This protein binds this small molecule.
Small molecule (SMILES): CC(=O)N[C@@H]1[C@@H](O)[C@H](O)[C@@H](CO)O[C@H]1O

Sequence of chain 1.D:
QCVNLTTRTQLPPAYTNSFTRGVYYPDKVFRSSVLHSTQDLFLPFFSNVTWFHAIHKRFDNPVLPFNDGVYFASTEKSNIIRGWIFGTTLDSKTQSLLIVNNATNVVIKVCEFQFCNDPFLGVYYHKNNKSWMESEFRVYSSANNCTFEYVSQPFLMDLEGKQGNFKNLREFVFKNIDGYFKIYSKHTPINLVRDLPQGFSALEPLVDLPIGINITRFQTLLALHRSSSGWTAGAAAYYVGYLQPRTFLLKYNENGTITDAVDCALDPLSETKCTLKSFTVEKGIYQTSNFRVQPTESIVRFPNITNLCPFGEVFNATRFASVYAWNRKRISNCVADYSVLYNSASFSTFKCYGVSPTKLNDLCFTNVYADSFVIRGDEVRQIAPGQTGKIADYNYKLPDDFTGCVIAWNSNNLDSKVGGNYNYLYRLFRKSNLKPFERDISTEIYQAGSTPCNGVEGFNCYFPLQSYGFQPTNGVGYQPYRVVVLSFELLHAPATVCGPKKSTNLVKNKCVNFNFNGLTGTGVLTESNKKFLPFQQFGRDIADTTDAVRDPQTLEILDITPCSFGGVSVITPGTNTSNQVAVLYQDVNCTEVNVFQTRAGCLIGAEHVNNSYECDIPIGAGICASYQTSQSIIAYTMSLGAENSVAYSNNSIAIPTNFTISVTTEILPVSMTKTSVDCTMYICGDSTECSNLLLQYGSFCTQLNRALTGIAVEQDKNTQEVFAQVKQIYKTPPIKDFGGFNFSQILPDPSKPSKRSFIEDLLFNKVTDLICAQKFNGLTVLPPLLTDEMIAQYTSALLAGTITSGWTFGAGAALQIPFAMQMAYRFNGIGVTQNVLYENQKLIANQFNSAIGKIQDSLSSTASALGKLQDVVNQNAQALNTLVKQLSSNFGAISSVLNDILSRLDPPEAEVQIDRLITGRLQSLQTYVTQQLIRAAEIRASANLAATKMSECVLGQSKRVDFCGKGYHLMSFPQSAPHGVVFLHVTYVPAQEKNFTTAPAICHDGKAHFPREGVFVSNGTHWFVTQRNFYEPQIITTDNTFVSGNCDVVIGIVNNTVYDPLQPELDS

Binding-site contacts:
Ligand atom C1 contacts residue ASN343 of chain 1.D at 1.4 Å.
Ligand atom C7 contacts residue ASN343 of chain 1.D at 3.2 Å.
Ligand atom O7 contacts residue ASN343 of chain 1.D at 3.8 Å.
Ligand atom O4 contacts residue SER371 of chain 1.D at 3.1 Å (h-bond).
Ligand atom C2 contacts residue ASN343 of chain 1.D at 2.4 Å.
Ligand atom C5 contacts residue SER371 of chain 1.D at 4.2 Å.
Ligand atom C8 contacts residue ASN343 of chain 1.D at 3.5 Å.
Ligand atom O3 contacts residue VAL367 of chain 1.D at 3.9 Å.
Ligand atom C6 contacts residue SER371 of chain 1.D at 4.4 Å.
Ligand atom C4 contacts residue SER371 of chain 1.D at 4.2 Å.
Ligand atom O6 contacts residue SER371 of chain 1.D at 4.0 Å.
Ligand atom O7 contacts residue PHE342 of chain 1.D at 4.0 Å.
Ligand atom C5 contacts residue ASN343 of chain 1.D at 3.6 Å.
Ligand atom N2 contacts residue ASN343 of chain 1.D at 2.9 Å (h-bond).
Ligand atom O7 contacts residue PHE338 of chain 1.D at 3.4 Å.
Ligand atom C4 contacts residue ASN343 of chain 1.D at 4.1 Å.
Ligand atom O5 contacts residue ASN343 of chain 1.D at 2.3 Å (h-bond).
Ligand atom C3 contacts residue ASN343 of chain 1.D at 3.7 Å.
Ligand atom C8 contacts residue GLY339 of chain 1.D at 4.5 Å.
Ligand atom O7 contacts residue GLY339 of chain 1.D at 4.0 Å.